This small molecule binds to this protein.
Small molecule (SMILES): CC(=O)N[C@@H]1[C@@H](O)[C@H](O)[C@@H](CO)O[C@H]1O

Binding-site contacts:
Ligand atom O5 contacts residue ASN122 of chain 1.K at 2.4 Å (h-bond).
Ligand atom N2 contacts residue ASN122 of chain 1.K at 2.8 Å (h-bond).
Ligand atom C8 contacts residue PHE121 of chain 1.K at 3.6 Å (hydrophobic).
Ligand atom C3 contacts residue ASN122 of chain 1.K at 3.6 Å.
Ligand atom C8 contacts residue SER120 of chain 1.K at 3.5 Å.
Ligand atom C4 contacts residue ASN122 of chain 1.K at 4.1 Å.
Ligand atom C5 contacts residue ASN122 of chain 1.K at 3.6 Å.
Ligand atom C7 contacts residue ASN122 of chain 1.K at 3.4 Å.
Ligand atom C2 contacts residue ASN122 of chain 1.K at 2.3 Å.
Ligand atom C8 contacts residue ASN122 of chain 1.K at 3.9 Å.
Ligand atom C7 contacts residue PHE121 of chain 1.K at 4.4 Å (hydrophobic).
Ligand atom O7 contacts residue ASN122 of chain 1.K at 3.8 Å.
Ligand atom C1 contacts residue ASN122 of chain 1.K at 1.4 Å.

Sequence of chain 1.K:
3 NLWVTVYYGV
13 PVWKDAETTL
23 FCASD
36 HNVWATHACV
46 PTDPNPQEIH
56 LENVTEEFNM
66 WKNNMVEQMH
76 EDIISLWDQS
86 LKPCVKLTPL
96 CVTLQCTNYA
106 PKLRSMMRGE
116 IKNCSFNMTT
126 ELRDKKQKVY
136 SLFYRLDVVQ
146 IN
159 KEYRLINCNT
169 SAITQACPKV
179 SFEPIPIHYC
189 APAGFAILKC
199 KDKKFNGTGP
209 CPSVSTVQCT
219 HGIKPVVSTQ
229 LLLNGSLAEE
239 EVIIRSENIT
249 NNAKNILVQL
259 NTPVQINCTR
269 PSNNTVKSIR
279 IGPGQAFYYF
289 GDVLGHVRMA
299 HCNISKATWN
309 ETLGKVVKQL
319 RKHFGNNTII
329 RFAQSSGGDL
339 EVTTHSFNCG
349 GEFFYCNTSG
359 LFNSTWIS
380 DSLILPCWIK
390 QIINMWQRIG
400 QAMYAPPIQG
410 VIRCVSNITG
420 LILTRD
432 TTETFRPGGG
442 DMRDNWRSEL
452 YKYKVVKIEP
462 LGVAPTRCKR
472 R